Sequence of chain 1.C:
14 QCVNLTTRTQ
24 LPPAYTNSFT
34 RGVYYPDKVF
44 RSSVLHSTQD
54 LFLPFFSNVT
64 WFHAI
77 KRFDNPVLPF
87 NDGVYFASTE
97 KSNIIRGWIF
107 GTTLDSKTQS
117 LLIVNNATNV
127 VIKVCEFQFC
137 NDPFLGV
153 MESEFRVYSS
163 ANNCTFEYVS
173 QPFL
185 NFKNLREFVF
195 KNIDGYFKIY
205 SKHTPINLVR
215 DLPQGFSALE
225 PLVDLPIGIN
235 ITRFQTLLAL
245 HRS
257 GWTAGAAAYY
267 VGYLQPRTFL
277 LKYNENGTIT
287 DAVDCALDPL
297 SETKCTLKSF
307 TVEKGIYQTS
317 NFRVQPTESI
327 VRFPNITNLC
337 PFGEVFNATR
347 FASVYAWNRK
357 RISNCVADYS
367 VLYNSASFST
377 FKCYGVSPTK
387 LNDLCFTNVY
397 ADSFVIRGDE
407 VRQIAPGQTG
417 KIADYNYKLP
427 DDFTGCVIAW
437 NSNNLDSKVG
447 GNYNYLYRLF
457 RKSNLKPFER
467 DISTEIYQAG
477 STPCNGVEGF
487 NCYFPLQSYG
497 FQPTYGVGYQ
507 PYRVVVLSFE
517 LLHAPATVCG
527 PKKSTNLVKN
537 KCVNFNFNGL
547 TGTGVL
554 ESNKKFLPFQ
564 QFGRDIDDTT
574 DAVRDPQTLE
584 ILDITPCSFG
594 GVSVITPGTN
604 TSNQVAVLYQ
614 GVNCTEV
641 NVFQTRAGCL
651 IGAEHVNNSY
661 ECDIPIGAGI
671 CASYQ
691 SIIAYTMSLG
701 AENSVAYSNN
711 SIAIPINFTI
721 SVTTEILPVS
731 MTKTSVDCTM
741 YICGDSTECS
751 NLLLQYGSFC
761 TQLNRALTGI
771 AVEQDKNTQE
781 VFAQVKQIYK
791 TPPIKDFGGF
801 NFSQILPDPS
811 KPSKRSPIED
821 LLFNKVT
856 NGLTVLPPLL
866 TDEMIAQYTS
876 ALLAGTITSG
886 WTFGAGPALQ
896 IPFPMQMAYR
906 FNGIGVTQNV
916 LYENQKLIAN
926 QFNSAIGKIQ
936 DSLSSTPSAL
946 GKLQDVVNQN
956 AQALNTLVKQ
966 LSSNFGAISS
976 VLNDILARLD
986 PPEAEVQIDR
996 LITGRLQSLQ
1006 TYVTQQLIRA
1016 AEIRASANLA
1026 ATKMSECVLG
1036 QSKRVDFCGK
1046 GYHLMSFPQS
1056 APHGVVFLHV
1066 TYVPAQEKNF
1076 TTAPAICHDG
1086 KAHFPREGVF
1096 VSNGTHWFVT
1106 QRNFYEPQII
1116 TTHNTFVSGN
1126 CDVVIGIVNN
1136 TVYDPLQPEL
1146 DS

Sequence of chain 1.A:
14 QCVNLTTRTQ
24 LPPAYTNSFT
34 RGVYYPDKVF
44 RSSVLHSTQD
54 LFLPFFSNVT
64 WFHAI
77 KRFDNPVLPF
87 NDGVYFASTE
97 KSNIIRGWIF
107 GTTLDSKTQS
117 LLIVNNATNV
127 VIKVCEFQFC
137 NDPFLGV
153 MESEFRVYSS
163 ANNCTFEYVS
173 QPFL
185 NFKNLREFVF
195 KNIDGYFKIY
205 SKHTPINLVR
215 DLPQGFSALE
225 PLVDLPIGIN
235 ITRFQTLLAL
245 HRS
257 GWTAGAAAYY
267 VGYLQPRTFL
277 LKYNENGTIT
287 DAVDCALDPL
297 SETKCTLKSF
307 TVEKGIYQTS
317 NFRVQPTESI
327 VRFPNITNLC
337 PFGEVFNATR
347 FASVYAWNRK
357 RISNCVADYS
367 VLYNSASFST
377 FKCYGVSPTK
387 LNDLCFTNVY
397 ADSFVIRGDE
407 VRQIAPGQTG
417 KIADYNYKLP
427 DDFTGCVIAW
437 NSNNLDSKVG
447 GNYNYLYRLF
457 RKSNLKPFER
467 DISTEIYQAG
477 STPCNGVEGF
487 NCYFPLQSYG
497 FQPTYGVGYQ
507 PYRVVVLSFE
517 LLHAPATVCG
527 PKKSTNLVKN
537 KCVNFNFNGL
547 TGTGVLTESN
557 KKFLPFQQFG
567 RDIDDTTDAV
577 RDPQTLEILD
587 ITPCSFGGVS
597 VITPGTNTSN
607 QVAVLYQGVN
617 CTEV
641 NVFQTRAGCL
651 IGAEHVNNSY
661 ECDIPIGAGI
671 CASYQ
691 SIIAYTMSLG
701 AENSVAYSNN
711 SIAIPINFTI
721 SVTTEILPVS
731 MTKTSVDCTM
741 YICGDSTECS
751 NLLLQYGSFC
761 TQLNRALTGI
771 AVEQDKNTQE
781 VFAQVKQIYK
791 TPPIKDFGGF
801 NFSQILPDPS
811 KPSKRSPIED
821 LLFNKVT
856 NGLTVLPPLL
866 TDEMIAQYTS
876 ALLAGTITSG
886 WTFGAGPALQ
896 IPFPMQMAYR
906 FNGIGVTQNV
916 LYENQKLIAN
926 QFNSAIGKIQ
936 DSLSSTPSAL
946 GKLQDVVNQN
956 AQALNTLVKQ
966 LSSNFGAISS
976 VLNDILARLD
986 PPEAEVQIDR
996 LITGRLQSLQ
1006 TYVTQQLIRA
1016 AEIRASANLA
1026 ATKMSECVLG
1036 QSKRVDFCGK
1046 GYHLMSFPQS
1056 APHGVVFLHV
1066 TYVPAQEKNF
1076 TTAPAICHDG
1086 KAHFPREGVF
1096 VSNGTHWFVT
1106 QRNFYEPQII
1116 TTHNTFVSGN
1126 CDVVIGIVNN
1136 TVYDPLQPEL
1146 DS

Binding-site contacts:
Ligand atom C5 contacts residue ASN709 of chain 1.C at 3.7 Å.
Ligand atom O5 contacts residue ASN709 of chain 1.C at 2.4 Å (h-bond).
Ligand atom C8 contacts residue ILE1130 of chain 1.C at 4.5 Å (hydrophobic).
Ligand atom N2 contacts residue ASN709 of chain 1.C at 2.8 Å (h-bond).
Ligand atom C8 contacts residue ASN709 of chain 1.C at 4.3 Å.
Ligand atom O7 contacts residue ASN709 of chain 1.C at 3.1 Å (h-bond).
Ligand atom C8 contacts residue GLY1131 of chain 1.C at 3.7 Å.
Ligand atom C2 contacts residue ASN709 of chain 1.C at 2.4 Å.
Ligand atom O5 contacts residue ASP796 of chain 1.A at 4.0 Å.
Ligand atom C4 contacts residue ASN709 of chain 1.C at 4.2 Å.
Ligand atom C3 contacts residue ASN709 of chain 1.C at 3.8 Å.
Ligand atom C7 contacts residue ASN709 of chain 1.C at 3.1 Å.
Ligand atom C1 contacts residue ASP796 of chain 1.A at 4.4 Å.
Ligand atom C1 contacts residue ASN709 of chain 1.C at 1.4 Å.

The protein below binds the small molecule below.
Small molecule (SMILES): CC(=O)N[C@@H]1[C@@H](O)[C@H](O)[C@@H](CO)O[C@H]1O